Sequence of chain 1.A:
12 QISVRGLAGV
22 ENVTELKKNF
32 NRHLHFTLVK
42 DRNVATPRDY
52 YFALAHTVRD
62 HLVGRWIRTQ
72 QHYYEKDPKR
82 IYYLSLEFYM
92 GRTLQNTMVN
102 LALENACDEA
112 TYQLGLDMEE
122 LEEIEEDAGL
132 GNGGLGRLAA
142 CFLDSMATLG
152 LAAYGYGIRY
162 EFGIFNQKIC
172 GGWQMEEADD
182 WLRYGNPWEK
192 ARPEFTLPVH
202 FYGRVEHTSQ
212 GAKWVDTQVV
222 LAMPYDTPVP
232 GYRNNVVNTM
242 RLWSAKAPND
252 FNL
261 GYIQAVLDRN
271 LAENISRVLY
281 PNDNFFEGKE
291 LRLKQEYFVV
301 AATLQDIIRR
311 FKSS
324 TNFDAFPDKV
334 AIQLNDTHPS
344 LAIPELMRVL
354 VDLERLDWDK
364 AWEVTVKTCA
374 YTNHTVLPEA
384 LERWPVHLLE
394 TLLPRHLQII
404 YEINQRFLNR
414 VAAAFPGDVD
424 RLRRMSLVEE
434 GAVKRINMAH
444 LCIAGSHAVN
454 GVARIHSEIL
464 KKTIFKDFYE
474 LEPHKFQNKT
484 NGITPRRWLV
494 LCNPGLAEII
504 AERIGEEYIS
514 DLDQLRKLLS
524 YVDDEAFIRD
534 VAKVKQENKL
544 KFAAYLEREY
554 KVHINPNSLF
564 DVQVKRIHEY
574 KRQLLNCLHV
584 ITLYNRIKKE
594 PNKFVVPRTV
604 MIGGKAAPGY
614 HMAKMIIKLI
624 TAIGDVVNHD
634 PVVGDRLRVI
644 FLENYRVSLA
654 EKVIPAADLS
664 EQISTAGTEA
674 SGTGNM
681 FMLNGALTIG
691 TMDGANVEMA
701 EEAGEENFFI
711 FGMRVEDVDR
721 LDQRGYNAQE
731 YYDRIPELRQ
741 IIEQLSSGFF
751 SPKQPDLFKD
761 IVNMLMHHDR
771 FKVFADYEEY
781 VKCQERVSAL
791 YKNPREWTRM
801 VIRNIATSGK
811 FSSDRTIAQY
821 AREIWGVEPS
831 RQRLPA

Binding-site contacts:
Ligand atom O2 contacts residue ASN284 of chain 1.A at 3.6 Å (h-bond).
Ligand atom O3 contacts residue SER674 of chain 1.A at 2.9 Å (h-bond).
Ligand atom C2 contacts residue GLU672 of chain 1.A at 3.7 Å.
Ligand atom O3 contacts residue GLU672 of chain 1.A at 2.7 Å (salt-bridge).
Ligand atom C14 contacts residue ASN284 of chain 1.A at 3.7 Å.
Ligand atom O6 contacts residue ASN484 of chain 1.A at 2.8 Å (h-bond).
Ligand atom O3 contacts residue GLY675 of chain 1.A at 3.0 Å (h-bond).
Ligand atom O4 contacts residue GLY675 of chain 1.A at 2.7 Å (h-bond).
Ligand atom N1 contacts residue HIS377 of chain 1.A at 3.4 Å (h-bond).
Ligand atom O6 contacts residue HIS377 of chain 1.A at 2.7 Å (h-bond).
Ligand atom C6 contacts residue HIS377 of chain 1.A at 3.5 Å.
Ligand atom C2 contacts residue HIS377 of chain 1.A at 3.4 Å.
Ligand atom C5 contacts residue GLY135 of chain 1.A at 3.7 Å.
Ligand atom O5 contacts residue LEU136 of chain 1.A at 3.6 Å.
Ligand atom C9 contacts residue ASN284 of chain 1.A at 3.6 Å.
Ligand atom C14 contacts residue HIS341 of chain 1.A at 3.7 Å.
Ligand atom C4 contacts residue GLY675 of chain 1.A at 3.6 Å.
Ligand atom C13 contacts residue HIS341 of chain 1.A at 3.7 Å.
Ligand atom O2 contacts residue TYR573 of chain 1.A at 3.2 Å (h-bond).
Ligand atom BR1 contacts residue ALA383 of chain 1.A at 3.5 Å.
Ligand atom C6 contacts residue ASN484 of chain 1.A at 3.3 Å.
Ligand atom C12 contacts residue ASN282 of chain 1.A at 3.1 Å.
Ligand atom C13 contacts residue PHE285 of chain 1.A at 3.4 Å (hydrophobic).
Ligand atom O4 contacts residue ASN484 of chain 1.A at 3.5 Å (h-bond).
Ligand atom C6 contacts residue GLY135 of chain 1.A at 3.6 Å.
Ligand atom C11 contacts residue GLU88 of chain 1.A at 3.7 Å.
Ligand atom C11 contacts residue ASN282 of chain 1.A at 2.9 Å.
Ligand atom O6 contacts residue VAL455 of chain 1.A at 3.7 Å.
Ligand atom BR1 contacts residue PHE285 of chain 1.A at 2.6 Å.
Ligand atom C10 contacts residue HIS341 of chain 1.A at 3.7 Å.
Ligand atom O5 contacts residue HIS377 of chain 1.A at 3.7 Å.
Ligand atom S1 contacts residue LEU136 of chain 1.A at 3.4 Å (h-bond).
Ligand atom N2 contacts residue ASN284 of chain 1.A at 3.5 Å (h-bond).
Ligand atom C3 contacts residue GLY675 of chain 1.A at 3.7 Å.
Ligand atom O4 contacts residue SER674 of chain 1.A at 3.5 Å.
Ligand atom C3 contacts residue GLU672 of chain 1.A at 3.3 Å.
Ligand atom BR1 contacts residue PHE286 of chain 1.A at 3.6 Å.
Ligand atom O3 contacts residue ALA673 of chain 1.A at 3.2 Å (h-bond).
Ligand atom O2 contacts residue GLU672 of chain 1.A at 3.1 Å (salt-bridge).
Ligand atom O6 contacts residue LEU139 of chain 1.A at 3.6 Å.

A protein and the small-molecule ligand that binds it are described below.
Small molecule (SMILES): OC[C@H]1O[C@@H](NC(=S)N/N=C/c2cccc(Br)c2)[C@H](O)[C@@H](O)[C@@H]1O